Binding-site contacts:
Ligand atom O6 contacts residue ASN328 of chain 1.B at 2.6 Å (h-bond).
Ligand atom C6 contacts residue GLU343 of chain 1.B at 3.3 Å.
Ligand atom C5 contacts residue GLU343 of chain 1.B at 4.5 Å.
Ligand atom O6 contacts residue LYS342 of chain 1.B at 3.8 Å.
Ligand atom C4 contacts residue ASN328 of chain 1.B at 3.8 Å.
Ligand atom C6 contacts residue LYS342 of chain 1.B at 2.9 Å.
Ligand atom C3 contacts residue ASN328 of chain 1.B at 3.5 Å.
Ligand atom O5 contacts residue ASN328 of chain 1.B at 1.9 Å (h-bond).
Ligand atom C1 contacts residue ASN328 of chain 1.B at 1.2 Å.
Ligand atom O6 contacts residue GLU343 of chain 1.B at 3.3 Å.
Ligand atom C4 contacts residue LYS342 of chain 1.B at 4.4 Å.
Ligand atom C6 contacts residue ASN328 of chain 1.B at 3.4 Å.
Ligand atom O4 contacts residue LYS342 of chain 1.B at 3.4 Å.
Ligand atom O5 contacts residue GLY329 of chain 1.B at 4.1 Å.
Ligand atom C5 contacts residue LYS342 of chain 1.B at 4.0 Å.
Ligand atom O7 contacts residue ASN328 of chain 1.B at 3.7 Å.
Ligand atom C6 contacts residue CYS344 of chain 1.B at 4.0 Å (hydrophobic).
Ligand atom C7 contacts residue ASN328 of chain 1.B at 3.6 Å.
Ligand atom O6 contacts residue GLY329 of chain 1.B at 3.3 Å (h-bond).
Ligand atom O6 contacts residue CYS344 of chain 1.B at 3.2 Å (h-bond).
Ligand atom C5 contacts residue ASN328 of chain 1.B at 3.2 Å.
Ligand atom N2 contacts residue ASN328 of chain 1.B at 3.0 Å (h-bond).
Ligand atom C2 contacts residue ASN328 of chain 1.B at 2.2 Å.

Sequence of chain 1.B:
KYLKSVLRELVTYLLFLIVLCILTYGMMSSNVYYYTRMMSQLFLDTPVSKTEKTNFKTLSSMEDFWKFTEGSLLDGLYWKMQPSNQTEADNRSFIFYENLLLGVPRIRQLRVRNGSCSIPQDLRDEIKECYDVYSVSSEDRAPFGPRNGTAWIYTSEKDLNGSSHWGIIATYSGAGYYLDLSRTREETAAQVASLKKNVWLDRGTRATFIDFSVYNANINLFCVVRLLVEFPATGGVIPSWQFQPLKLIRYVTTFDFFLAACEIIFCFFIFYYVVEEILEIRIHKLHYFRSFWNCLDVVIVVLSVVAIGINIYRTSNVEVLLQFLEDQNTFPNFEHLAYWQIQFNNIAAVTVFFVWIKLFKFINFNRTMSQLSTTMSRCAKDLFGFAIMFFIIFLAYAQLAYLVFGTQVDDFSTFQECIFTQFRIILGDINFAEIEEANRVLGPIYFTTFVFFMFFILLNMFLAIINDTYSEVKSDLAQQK

This protein binds this small molecule.
Small molecule (SMILES): CC(=O)N[C@@H]1[C@@H](O)[C@H](O)[C@@H](CO)O[C@H]1O